Binding-site contacts:
Ligand atom C7 contacts residue ASN61 of chain 1.F at 3.3 Å.
Ligand atom C2 contacts residue ASN61 of chain 1.F at 2.5 Å.
Ligand atom C4 contacts residue ASN61 of chain 1.F at 4.3 Å.
Ligand atom O5 contacts residue ASN61 of chain 1.F at 2.4 Å (h-bond).
Ligand atom O3 contacts residue SER75 of chain 1.H at 3.7 Å.
Ligand atom N2 contacts residue ASN61 of chain 1.F at 2.9 Å (h-bond).
Ligand atom C5 contacts residue ASN61 of chain 1.F at 3.7 Å.
Ligand atom O7 contacts residue ASN74 of chain 1.H at 4.2 Å.
Ligand atom C1 contacts residue ASN61 of chain 1.F at 1.5 Å.
Ligand atom O7 contacts residue SER75 of chain 1.H at 4.0 Å.
Ligand atom O7 contacts residue ASN61 of chain 1.F at 3.2 Å (h-bond).
Ligand atom C8 contacts residue ASN61 of chain 1.F at 4.4 Å.
Ligand atom C4 contacts residue SER75 of chain 1.H at 4.5 Å.
Ligand atom C8 contacts residue PHE59 of chain 1.F at 4.2 Å (hydrophobic).
Ligand atom C2 contacts residue SER75 of chain 1.H at 4.4 Å.
Ligand atom C3 contacts residue ASN61 of chain 1.F at 3.8 Å.
Ligand atom C8 contacts residue SER60 of chain 1.F at 4.3 Å.

A small-molecule ligand and the protein it binds are described below.
Small molecule (SMILES): CC(=O)N[C@@H]1[C@@H](O)[C@H](O)[C@@H](CO)O[C@H]1O

Sequence of chain 1.F:
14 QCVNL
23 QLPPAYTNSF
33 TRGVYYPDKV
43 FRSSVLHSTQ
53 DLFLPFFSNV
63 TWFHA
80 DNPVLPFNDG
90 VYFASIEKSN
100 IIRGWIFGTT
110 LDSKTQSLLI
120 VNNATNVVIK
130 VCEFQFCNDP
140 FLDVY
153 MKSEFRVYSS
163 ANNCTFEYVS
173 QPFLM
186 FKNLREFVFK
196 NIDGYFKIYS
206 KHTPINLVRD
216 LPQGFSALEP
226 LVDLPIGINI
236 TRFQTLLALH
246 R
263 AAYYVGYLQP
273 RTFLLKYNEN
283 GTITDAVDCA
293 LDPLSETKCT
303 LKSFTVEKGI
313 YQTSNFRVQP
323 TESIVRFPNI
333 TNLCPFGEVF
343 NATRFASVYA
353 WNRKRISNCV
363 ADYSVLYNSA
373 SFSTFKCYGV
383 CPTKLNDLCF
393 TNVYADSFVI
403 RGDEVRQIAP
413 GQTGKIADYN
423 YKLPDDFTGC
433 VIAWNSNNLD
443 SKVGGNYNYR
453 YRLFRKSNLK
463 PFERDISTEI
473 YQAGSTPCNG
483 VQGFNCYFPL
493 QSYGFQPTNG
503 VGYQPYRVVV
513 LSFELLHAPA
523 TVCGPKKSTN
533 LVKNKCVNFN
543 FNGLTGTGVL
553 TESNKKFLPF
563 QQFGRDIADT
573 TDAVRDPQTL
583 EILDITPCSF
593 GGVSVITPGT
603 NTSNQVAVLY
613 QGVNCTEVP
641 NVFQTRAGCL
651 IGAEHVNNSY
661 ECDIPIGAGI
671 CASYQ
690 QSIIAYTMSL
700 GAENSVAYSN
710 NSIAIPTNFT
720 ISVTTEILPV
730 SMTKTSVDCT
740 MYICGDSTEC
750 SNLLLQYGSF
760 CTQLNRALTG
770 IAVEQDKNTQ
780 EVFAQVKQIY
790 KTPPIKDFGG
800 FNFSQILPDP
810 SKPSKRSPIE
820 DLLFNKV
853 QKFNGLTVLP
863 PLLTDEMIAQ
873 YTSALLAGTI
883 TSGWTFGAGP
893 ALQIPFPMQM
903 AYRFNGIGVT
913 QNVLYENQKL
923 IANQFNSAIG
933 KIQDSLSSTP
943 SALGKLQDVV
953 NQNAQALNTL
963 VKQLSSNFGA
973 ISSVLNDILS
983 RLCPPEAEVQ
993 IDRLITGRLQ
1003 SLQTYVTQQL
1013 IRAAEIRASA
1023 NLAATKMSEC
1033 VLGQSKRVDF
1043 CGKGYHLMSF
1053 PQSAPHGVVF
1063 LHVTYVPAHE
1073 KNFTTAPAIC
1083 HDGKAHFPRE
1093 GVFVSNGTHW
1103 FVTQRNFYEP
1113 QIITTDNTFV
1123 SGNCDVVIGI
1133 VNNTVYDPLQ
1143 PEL

Sequence of chain 1.H:
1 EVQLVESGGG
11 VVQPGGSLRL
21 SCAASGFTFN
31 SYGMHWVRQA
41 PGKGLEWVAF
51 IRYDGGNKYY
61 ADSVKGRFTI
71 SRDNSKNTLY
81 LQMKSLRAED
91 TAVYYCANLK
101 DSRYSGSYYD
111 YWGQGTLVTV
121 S